Sequence of chain 1.A:
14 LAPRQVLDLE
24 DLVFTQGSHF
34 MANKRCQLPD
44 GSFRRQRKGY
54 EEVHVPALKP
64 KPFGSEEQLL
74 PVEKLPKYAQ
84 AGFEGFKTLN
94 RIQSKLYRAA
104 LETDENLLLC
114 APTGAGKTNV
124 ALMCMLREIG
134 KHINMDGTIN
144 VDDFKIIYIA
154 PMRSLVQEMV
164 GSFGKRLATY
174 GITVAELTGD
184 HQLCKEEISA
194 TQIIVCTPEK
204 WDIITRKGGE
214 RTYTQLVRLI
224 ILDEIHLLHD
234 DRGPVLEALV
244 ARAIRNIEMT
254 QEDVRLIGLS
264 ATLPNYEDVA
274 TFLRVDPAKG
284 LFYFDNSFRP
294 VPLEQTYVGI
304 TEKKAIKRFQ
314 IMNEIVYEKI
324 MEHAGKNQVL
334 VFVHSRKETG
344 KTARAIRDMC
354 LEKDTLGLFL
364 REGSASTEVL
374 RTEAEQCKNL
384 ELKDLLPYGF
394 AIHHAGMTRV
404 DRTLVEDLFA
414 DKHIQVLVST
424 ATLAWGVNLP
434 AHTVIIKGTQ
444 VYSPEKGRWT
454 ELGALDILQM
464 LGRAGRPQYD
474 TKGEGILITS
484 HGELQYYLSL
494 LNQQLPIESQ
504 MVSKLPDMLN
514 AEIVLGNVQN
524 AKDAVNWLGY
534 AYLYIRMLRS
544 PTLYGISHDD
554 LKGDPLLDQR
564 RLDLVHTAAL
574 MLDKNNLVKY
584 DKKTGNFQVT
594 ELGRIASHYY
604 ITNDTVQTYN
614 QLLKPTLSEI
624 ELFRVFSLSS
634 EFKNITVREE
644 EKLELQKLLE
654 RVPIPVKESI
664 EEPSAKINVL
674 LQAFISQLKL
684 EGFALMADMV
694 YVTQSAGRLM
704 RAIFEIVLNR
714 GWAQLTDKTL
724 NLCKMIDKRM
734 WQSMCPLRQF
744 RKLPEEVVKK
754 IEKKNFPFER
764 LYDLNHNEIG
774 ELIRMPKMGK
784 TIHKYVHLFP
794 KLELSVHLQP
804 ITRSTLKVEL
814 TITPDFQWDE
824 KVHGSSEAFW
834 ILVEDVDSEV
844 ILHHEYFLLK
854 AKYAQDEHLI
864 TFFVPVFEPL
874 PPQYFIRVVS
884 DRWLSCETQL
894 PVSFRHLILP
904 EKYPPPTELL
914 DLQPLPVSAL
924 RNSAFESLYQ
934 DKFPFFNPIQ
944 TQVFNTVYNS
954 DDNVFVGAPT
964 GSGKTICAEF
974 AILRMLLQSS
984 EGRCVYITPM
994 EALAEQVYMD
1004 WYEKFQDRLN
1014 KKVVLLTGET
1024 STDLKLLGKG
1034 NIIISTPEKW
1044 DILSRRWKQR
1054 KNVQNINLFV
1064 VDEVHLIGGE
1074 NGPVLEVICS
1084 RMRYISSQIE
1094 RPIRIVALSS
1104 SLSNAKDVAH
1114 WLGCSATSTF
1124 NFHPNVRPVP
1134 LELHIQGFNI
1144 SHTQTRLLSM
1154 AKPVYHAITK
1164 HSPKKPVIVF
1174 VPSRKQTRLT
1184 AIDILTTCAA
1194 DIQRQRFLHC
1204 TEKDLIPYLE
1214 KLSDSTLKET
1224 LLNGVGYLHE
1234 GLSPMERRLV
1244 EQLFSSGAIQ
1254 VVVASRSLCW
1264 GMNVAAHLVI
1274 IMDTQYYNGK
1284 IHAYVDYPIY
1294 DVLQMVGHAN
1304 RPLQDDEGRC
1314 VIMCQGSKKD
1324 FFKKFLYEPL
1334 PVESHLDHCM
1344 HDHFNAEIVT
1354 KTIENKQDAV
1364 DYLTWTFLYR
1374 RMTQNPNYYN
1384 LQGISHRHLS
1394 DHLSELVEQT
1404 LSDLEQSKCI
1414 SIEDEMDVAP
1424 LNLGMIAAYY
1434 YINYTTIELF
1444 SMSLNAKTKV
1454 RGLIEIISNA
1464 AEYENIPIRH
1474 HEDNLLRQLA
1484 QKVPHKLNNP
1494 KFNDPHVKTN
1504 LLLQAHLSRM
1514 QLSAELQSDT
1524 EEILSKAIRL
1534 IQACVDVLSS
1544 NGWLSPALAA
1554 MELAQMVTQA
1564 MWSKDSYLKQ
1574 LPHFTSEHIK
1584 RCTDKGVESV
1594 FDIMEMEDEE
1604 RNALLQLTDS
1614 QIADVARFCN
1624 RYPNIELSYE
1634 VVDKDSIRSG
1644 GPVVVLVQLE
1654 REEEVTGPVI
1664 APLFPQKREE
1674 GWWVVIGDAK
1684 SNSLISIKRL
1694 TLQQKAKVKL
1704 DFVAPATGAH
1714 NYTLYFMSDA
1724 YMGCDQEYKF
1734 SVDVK

Binding-site contacts:
Ligand atom N7 contacts residue GLN943 of chain 1.A at 3.0 Å (h-bond).
Ligand atom N6 contacts residue GLN943 of chain 1.A at 2.7 Å (h-bond).
Ligand atom O3A contacts residue LYS967 of chain 1.A at 3.4 Å (salt-bridge).
Ligand atom PG contacts residue THR968 of chain 1.A at 3.7 Å.
Ligand atom O2B contacts residue THR963 of chain 1.A at 3.7 Å.
Ligand atom O1A contacts residue THR968 of chain 1.A at 3.5 Å (h-bond).
Ligand atom O2G contacts residue GLU1066 of chain 1.A at 2.8 Å (salt-bridge).
Ligand atom N3 contacts residue PRO1305 of chain 1.A at 3.8 Å.
Ligand atom C6 contacts residue GLN943 of chain 1.A at 3.8 Å.
Ligand atom O1B contacts residue PRO962 of chain 1.A at 3.6 Å (h-bond).
Ligand atom N1 contacts residue PHE936 of chain 1.A at 3.8 Å.
Ligand atom O1B contacts residue GLY966 of chain 1.A at 3.8 Å.
Ligand atom O2A contacts residue LYS967 of chain 1.A at 3.8 Å.
Ligand atom PG contacts residue MG1 of chain 1.E at 2.8 Å.
Ligand atom N6 contacts residue PHE938 of chain 1.A at 3.7 Å.
Ligand atom PB contacts residue GLY964 of chain 1.A at 3.5 Å.
Ligand atom O4' contacts residue PRO1305 of chain 1.A at 3.2 Å.
Ligand atom O3A contacts residue SER965 of chain 1.A at 3.5 Å (h-bond).
Ligand atom PB contacts residue LYS967 of chain 1.A at 3.7 Å.
Ligand atom O3G contacts residue MG1 of chain 1.E at 2.2 Å.
Ligand atom N6 contacts residue ASN940 of chain 1.A at 3.1 Å (h-bond).
Ligand atom O2G contacts residue MG1 of chain 1.E at 2.4 Å.
Ligand atom O3G contacts residue THR968 of chain 1.A at 3.3 Å (h-bond).
Ligand atom O1B contacts residue LYS967 of chain 1.A at 3.2 Å (salt-bridge).
Ligand atom N6 contacts residue PHE939 of chain 1.A at 3.4 Å.
Ligand atom O1B contacts residue SER965 of chain 1.A at 3.4 Å (h-bond).
Ligand atom O3A contacts residue GLY964 of chain 1.A at 3.6 Å.
Ligand atom O2A contacts residue GLY966 of chain 1.A at 3.0 Å.
Ligand atom O3B contacts residue LYS967 of chain 1.A at 3.8 Å.
Ligand atom O3G contacts residue ASP1065 of chain 1.A at 2.6 Å (salt-bridge).
Ligand atom O3B contacts residue THR968 of chain 1.A at 3.4 Å (h-bond).
Ligand atom O1B contacts residue GLY964 of chain 1.A at 3.5 Å (h-bond).
Ligand atom O3A contacts residue GLY966 of chain 1.A at 2.9 Å (h-bond).
Ligand atom O2G contacts residue LYS967 of chain 1.A at 3.3 Å (salt-bridge).
Ligand atom O2A contacts residue THR968 of chain 1.A at 3.9 Å.
Ligand atom N7 contacts residue ILE969 of chain 1.A at 3.6 Å.
Ligand atom O3B contacts residue MG1 of chain 1.E at 3.8 Å.
Ligand atom O2B contacts residue GLY964 of chain 1.A at 2.8 Å (h-bond).
Ligand atom N7 contacts residue ASN940 of chain 1.A at 3.8 Å.
Ligand atom PA contacts residue GLY966 of chain 1.A at 3.7 Å.

The protein below binds the small molecule below.
Small molecule (SMILES): Nc1ncnc2c1ncn2[C@@H]1O[C@H](COP(=O)(O)OP(=O)(O)OP(O)(O)=S)[C@@H](O)[C@H]1O